Binding-site contacts:
Ligand atom CAN contacts residue ILE111 of chain 4.A at 3.8 Å (hydrophobic).
Ligand atom CAF contacts residue TRP203 of chain 4.A at 3.8 Å (hydrophobic).
Ligand atom OAB contacts residue ASP112 of chain 4.A at 3.6 Å.
Ligand atom CAP contacts residue PHE135 of chain 4.A at 3.6 Å (hydrophobic).
Ligand atom CBA contacts residue ASN228 of chain 4.A at 3.8 Å.
Ligand atom CAJ contacts residue PHE155 of chain 4.A at 3.8 Å (hydrophobic).
Ligand atom CAI contacts residue VAL192 of chain 4.A at 3.9 Å (hydrophobic).
Ligand atom CAC contacts residue PHE233 of chain 4.A at 3.9 Å (hydrophobic).
Ligand atom CAA contacts residue VAL179 of chain 4.A at 3.3 Å (hydrophobic).
Ligand atom CAI contacts residue PHE135 of chain 4.A at 3.7 Å (hydrophobic).
Ligand atom CAK contacts residue PHE135 of chain 4.A at 3.6 Å (hydrophobic).
Ligand atom CAP contacts residue ILE111 of chain 4.A at 3.6 Å (hydrophobic).
Ligand atom CAC contacts residue PHE137 of chain 4.A at 3.8 Å (hydrophobic).
Ligand atom CAF contacts residue ASP112 of chain 4.A at 3.6 Å.
Ligand atom NBC contacts residue TRP203 of chain 4.A at 3.2 Å.
Ligand atom CAD contacts residue ASP112 of chain 4.A at 3.7 Å.
Ligand atom CAD contacts residue THR114 of chain 4.A at 3.6 Å.
Ligand atom CAA contacts residue PRO177 of chain 4.A at 3.3 Å (hydrophobic).
Ligand atom OAB contacts residue ILE113 of chain 4.A at 3.2 Å (h-bond).
Ligand atom NAT contacts residue PHE155 of chain 4.A at 3.9 Å.
Ligand atom CAS contacts residue ASN228 of chain 4.A at 3.7 Å.
Ligand atom CAE contacts residue GLN202 of chain 4.A at 3.4 Å.
Ligand atom CAA contacts residue TYR153 of chain 4.A at 3.7 Å (hydrophobic).
Ligand atom OAW contacts residue MET195 of chain 4.A at 3.3 Å.
Ligand atom OAW contacts residue ILE111 of chain 4.A at 3.9 Å.
Ligand atom CAS contacts residue TYR201 of chain 4.A at 3.7 Å (hydrophobic).
Ligand atom CBA contacts residue TRP203 of chain 4.A at 3.3 Å (hydrophobic).
Ligand atom CAR contacts residue TYR201 of chain 4.A at 3.5 Å (hydrophobic).
Ligand atom CAH contacts residue PHE155 of chain 4.A at 3.7 Å (hydrophobic).
Ligand atom CAL contacts residue PRO177 of chain 4.A at 3.7 Å (hydrophobic).
Ligand atom CAS contacts residue TRP203 of chain 4.A at 3.5 Å (hydrophobic).
Ligand atom CAL contacts residue PHE155 of chain 4.A at 3.7 Å (hydrophobic).
Ligand atom CAA contacts residue SER178 of chain 4.A at 3.5 Å.
Ligand atom CAG contacts residue TRP203 of chain 4.A at 3.6 Å (hydrophobic).
Ligand atom CAE contacts residue ASN228 of chain 4.A at 3.4 Å.
Ligand atom NBB contacts residue TRP203 of chain 4.A at 3.9 Å.
Ligand atom CAG contacts residue ASN228 of chain 4.A at 3.2 Å.
Ligand atom CAG contacts residue GLN202 of chain 4.A at 3.5 Å.
Ligand atom OAB contacts residue TRP203 of chain 4.A at 3.8 Å.
Ligand atom CAX contacts residue TRP203 of chain 4.A at 3.5 Å (hydrophobic).

Sequence of chain 4.C:
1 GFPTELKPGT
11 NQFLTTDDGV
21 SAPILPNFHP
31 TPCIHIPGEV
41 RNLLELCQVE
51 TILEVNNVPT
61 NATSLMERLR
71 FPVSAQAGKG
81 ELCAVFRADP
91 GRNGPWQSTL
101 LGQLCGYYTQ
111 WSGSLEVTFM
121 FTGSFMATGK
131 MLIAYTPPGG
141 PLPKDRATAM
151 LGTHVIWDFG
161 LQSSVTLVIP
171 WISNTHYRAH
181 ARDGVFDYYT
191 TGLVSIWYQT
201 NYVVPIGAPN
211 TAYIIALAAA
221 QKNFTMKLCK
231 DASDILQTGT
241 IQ

Sequence of chain 4.A:
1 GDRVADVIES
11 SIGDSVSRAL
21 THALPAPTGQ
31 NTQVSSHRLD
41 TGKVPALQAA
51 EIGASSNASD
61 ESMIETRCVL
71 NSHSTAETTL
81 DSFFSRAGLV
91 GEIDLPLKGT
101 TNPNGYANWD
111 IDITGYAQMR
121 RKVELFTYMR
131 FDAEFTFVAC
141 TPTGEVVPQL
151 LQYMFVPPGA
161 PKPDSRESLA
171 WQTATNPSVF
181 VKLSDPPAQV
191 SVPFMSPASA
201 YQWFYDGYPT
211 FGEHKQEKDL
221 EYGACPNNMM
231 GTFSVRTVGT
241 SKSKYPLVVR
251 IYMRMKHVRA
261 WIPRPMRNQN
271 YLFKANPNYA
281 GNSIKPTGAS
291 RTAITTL

Sequence of chain 5.C:
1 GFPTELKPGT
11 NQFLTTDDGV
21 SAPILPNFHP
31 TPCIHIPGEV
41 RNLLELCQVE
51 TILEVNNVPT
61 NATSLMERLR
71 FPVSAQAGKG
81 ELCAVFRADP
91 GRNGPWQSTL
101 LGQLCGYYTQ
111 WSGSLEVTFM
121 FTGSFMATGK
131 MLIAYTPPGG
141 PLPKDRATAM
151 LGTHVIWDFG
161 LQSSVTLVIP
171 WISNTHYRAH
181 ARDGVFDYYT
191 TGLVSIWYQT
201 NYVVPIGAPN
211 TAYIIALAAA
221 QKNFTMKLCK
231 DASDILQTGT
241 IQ

A small-molecule ligand and the protein it binds are described below.
Small molecule (SMILES): CCO/N=C/c1ccc(OCCCCCN2CCN(c3ccncc3)C2=O)cc1